Binding-site contacts:
Ligand atom CAM contacts residue B1T1 of chain 1.Z at 3.9 Å.
Ligand atom CAQ contacts residue B1T1 of chain 1.Z at 4.1 Å.
Ligand atom CAJ contacts residue B1T1 of chain 1.Z at 3.7 Å.
Ligand atom CAH contacts residue ASP181 of chain 1.A at 3.6 Å.
Ligand atom CAP contacts residue B1T1 of chain 1.Z at 4.0 Å.
Ligand atom CAH contacts residue B1T1 of chain 1.Z at 4.0 Å.
Ligand atom CAN contacts residue B1T1 of chain 1.Z at 3.9 Å.
Ligand atom CAR contacts residue B1T1 of chain 1.Z at 4.0 Å.
Ligand atom CAI contacts residue B1T1 of chain 1.Z at 3.6 Å.
Ligand atom OAA contacts residue MET150 of chain 1.E at 4.0 Å.
Ligand atom CLAD contacts residue B1T1 of chain 1.Z at 4.0 Å.
Ligand atom CLAF contacts residue ASP181 of chain 1.A at 3.5 Å.
Ligand atom CAG contacts residue ARG146 of chain 1.E at 3.4 Å.
Ligand atom CLAE contacts residue B1T1 of chain 1.Z at 4.0 Å.
Ligand atom CLAC contacts residue ARG146 of chain 1.E at 4.2 Å.
Ligand atom OAA contacts residue ARG147 of chain 1.E at 3.8 Å.
Ligand atom CLAE contacts residue THR182 of chain 1.E at 4.0 Å.
Ligand atom CAO contacts residue ARG146 of chain 1.A at 4.2 Å.
Ligand atom CLAC contacts residue B1T1 of chain 1.Z at 3.8 Å.
Ligand atom CAL contacts residue ARG146 of chain 1.E at 3.9 Å.
Ligand atom CLAD contacts residue ARG146 of chain 1.A at 3.2 Å.
Ligand atom CAH contacts residue ARG146 of chain 1.A at 3.4 Å.
Ligand atom CAP contacts residue ARG146 of chain 1.E at 4.1 Å.
Ligand atom CAO contacts residue ASP181 of chain 1.A at 4.1 Å.
Ligand atom SAK contacts residue ARG147 of chain 1.E at 3.4 Å.
Ligand atom CAS contacts residue ARG147 of chain 1.E at 3.9 Å.
Ligand atom CAO contacts residue B1T1 of chain 1.Z at 4.0 Å.
Ligand atom CAM contacts residue ARG146 of chain 1.A at 3.9 Å.
Ligand atom CLAD contacts residue GLU142 of chain 1.A at 3.0 Å.
Ligand atom CAS contacts residue B1T1 of chain 1.Z at 4.0 Å.
Ligand atom OAA contacts residue ARG146 of chain 1.E at 4.1 Å.
Ligand atom CLAF contacts residue SER185 of chain 1.A at 3.5 Å.
Ligand atom CAL contacts residue B1T1 of chain 1.Z at 3.6 Å.
Ligand atom CLAC contacts residue LYS143 of chain 1.E at 4.0 Å.
Ligand atom CLAF contacts residue ARG146 of chain 1.A at 4.1 Å.
Ligand atom CAQ contacts residue ARG147 of chain 1.E at 4.0 Å.
Ligand atom CLAF contacts residue B1T1 of chain 1.Z at 4.0 Å.
Ligand atom CAN contacts residue ARG146 of chain 1.E at 3.9 Å.
Ligand atom CAG contacts residue B1T1 of chain 1.Z at 3.9 Å.
Ligand atom OAB contacts residue ARG147 of chain 1.E at 3.4 Å.

Sequence of chain 1.E:
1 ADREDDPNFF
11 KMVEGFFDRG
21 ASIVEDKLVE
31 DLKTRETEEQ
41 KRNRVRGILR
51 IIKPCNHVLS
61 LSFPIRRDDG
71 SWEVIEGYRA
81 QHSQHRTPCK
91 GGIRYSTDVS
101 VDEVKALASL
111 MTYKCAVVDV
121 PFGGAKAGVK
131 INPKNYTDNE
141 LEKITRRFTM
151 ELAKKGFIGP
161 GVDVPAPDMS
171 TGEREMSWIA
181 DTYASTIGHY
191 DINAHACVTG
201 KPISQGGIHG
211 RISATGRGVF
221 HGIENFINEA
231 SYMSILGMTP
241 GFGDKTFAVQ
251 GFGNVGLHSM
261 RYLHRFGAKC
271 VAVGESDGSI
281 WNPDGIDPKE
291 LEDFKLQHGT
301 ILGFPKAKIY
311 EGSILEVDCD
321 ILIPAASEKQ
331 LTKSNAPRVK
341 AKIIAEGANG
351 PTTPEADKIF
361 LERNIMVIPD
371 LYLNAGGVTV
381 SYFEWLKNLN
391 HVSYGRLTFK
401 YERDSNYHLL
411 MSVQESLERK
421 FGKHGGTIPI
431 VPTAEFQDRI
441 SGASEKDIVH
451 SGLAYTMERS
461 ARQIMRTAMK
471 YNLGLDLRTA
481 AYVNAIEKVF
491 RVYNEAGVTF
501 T

The small molecule below binds the protein below.
Small molecule (SMILES): Oc1c(Cl)cc(Cl)cc1Sc1cc(Cl)cc(Cl)c1O

Sequence of chain 1.A:
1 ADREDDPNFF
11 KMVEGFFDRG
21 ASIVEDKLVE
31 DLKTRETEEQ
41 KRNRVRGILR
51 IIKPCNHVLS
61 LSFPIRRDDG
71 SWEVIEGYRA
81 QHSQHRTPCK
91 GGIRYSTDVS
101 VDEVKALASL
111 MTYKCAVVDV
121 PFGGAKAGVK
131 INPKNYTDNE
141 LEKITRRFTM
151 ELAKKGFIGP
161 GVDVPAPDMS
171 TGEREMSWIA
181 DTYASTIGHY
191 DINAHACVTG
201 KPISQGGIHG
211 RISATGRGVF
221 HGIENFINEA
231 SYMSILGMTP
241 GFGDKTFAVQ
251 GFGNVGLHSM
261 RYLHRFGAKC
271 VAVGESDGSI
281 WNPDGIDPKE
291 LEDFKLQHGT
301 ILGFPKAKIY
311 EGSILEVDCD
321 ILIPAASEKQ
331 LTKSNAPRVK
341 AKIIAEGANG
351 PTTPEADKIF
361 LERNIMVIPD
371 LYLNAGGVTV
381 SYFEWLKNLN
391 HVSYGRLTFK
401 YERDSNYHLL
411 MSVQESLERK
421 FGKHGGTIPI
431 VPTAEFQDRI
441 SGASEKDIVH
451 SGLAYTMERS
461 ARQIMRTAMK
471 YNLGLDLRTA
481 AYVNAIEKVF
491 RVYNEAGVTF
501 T